Sequence of chain 4.A:
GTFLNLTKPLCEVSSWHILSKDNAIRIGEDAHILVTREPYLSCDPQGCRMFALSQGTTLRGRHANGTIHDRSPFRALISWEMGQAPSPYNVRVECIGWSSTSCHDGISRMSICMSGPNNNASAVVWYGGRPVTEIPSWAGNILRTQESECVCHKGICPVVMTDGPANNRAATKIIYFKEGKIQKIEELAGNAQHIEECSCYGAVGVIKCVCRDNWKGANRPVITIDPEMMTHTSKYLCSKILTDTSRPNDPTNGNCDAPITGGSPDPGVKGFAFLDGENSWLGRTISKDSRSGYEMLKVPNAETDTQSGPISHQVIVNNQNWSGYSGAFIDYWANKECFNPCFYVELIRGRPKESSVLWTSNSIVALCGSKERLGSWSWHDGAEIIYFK

Binding-site contacts:
Ligand atom O1A contacts residue ARG293 of chain 4.A at 2.7 Å (salt-bridge).
Ligand atom C6 contacts residue GLU199 of chain 4.A at 3.6 Å.
Ligand atom O6 contacts residue ARG214 of chain 4.A at 3.5 Å (salt-bridge).
Ligand atom O9 contacts residue ARG146 of chain 4.A at 3.5 Å (salt-bridge).
Ligand atom O6 contacts residue TYR327 of chain 4.A at 3.0 Å (h-bond).
Ligand atom C8 contacts residue GLU198 of chain 4.A at 3.5 Å.
Ligand atom C4 contacts residue GLU40 of chain 4.A at 3.7 Å.
Ligand atom O1A contacts residue TYR327 of chain 4.A at 3.2 Å (h-bond).
Ligand atom C1 contacts residue TYR327 of chain 4.A at 3.0 Å (hydrophobic).
Ligand atom N12 contacts residue GLU149 of chain 4.A at 3.0 Å (salt-bridge).
Ligand atom C11 contacts residue TRP100 of chain 4.A at 3.7 Å (hydrophobic).
Ligand atom N13 contacts residue GLU40 of chain 4.A at 3.7 Å.
Ligand atom C2 contacts residue TYR327 of chain 4.A at 2.9 Å (hydrophobic).
Ligand atom N13 contacts residue TRP100 of chain 4.A at 2.9 Å (h-bond).
Ligand atom O1B contacts residue TYR327 of chain 4.A at 3.5 Å (h-bond).
Ligand atom C9 contacts residue ALA168 of chain 4.A at 3.5 Å (hydrophobic).
Ligand atom N13 contacts residue ARG77 of chain 4.A at 3.2 Å (salt-bridge).
Ligand atom O1A contacts residue ARG214 of chain 4.A at 3.0 Å (salt-bridge).
Ligand atom O8 contacts residue GLU198 of chain 4.A at 2.6 Å (salt-bridge).
Ligand atom O1B contacts residue ARG39 of chain 4.A at 2.9 Å (salt-bridge).
Ligand atom N4 contacts residue ASP72 of chain 4.A at 2.8 Å (salt-bridge).
Ligand atom C3 contacts residue ASP72 of chain 4.A at 3.5 Å.
Ligand atom O9 contacts residue GLU198 of chain 4.A at 2.5 Å (salt-bridge).
Ligand atom C8 contacts residue ARG214 of chain 4.A at 3.5 Å.
Ligand atom C13 contacts residue ARG73 of chain 4.A at 3.6 Å.
Ligand atom C9 contacts residue GLU198 of chain 4.A at 3.2 Å.
Ligand atom O1B contacts residue ARG293 of chain 4.A at 2.9 Å (salt-bridge).
Ligand atom C3 contacts residue TYR327 of chain 4.A at 2.9 Å (hydrophobic).
Ligand atom O10 contacts residue ASP72 of chain 4.A at 3.5 Å.
Ligand atom O8 contacts residue ARG214 of chain 4.A at 3.4 Å.
Ligand atom C12 contacts residue TRP100 of chain 4.A at 3.3 Å (hydrophobic).
Ligand atom N4 contacts residue GLU40 of chain 4.A at 3.2 Å (salt-bridge).
Ligand atom N13 contacts residue ASP72 of chain 4.A at 3.1 Å (salt-bridge).
Ligand atom C12 contacts residue GLU40 of chain 4.A at 3.6 Å.
Ligand atom O10 contacts residue ARG73 of chain 4.A at 2.8 Å (salt-bridge).
Ligand atom O9 contacts residue ALA168 of chain 4.A at 3.3 Å.
Ligand atom N12 contacts residue TRP100 of chain 4.A at 3.0 Å (h-bond).
Ligand atom C4 contacts residue ASP72 of chain 4.A at 3.4 Å.
Ligand atom C3 contacts residue GLU40 of chain 4.A at 3.5 Å.
Ligand atom C1 contacts residue ARG293 of chain 4.A at 3.5 Å.

The small molecule below binds the protein below.
Small molecule (SMILES): [H]/N=C(\N)N[C@H]1C=C(C(=O)O)O[C@@H]([C@H](OC)[C@H](O)CO)[C@@H]1NC(C)=O